Binding-site contacts:
Ligand atom C2 contacts residue ASN154 of chain 4.A at 2.5 Å.
Ligand atom O5 contacts residue ASN154 of chain 4.A at 2.4 Å (h-bond).
Ligand atom C7 contacts residue ASN154 of chain 4.A at 3.5 Å.
Ligand atom C1 contacts residue ASN154 of chain 4.A at 1.4 Å.
Ligand atom C3 contacts residue ASN154 of chain 4.A at 3.8 Å.
Ligand atom N2 contacts residue ASN154 of chain 4.A at 2.9 Å (h-bond).
Ligand atom C8 contacts residue ASN154 of chain 4.A at 4.2 Å.
Ligand atom C4 contacts residue ASN154 of chain 4.A at 4.2 Å.
Ligand atom O7 contacts residue ASN154 of chain 4.A at 3.8 Å.
Ligand atom C1 contacts residue SER156 of chain 4.A at 4.3 Å.
Ligand atom C5 contacts residue ASN154 of chain 4.A at 3.7 Å.

This protein binds this small molecule.
Small molecule (SMILES): CC(=O)N[C@@H]1[C@@H](O)[C@H](O)[C@@H](CO)O[C@H]1O

Sequence of chain 4.A:
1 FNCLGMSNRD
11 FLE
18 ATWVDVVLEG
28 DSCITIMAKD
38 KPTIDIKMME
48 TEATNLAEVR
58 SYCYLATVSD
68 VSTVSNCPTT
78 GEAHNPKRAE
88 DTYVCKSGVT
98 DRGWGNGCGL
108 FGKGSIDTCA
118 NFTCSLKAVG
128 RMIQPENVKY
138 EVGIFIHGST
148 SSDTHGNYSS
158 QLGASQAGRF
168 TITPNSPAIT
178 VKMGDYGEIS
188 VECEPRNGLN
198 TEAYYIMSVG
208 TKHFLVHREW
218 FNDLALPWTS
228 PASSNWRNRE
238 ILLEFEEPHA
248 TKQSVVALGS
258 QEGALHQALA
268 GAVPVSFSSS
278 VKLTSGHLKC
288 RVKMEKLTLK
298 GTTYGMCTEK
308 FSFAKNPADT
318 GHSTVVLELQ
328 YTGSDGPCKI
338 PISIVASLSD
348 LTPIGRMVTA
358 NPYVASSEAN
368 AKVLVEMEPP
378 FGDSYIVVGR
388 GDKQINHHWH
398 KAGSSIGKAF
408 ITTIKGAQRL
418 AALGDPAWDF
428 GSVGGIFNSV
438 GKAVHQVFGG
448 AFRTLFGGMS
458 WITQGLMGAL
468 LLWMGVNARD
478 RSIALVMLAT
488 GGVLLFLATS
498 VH